Binding-site contacts:
Ligand atom C1 contacts residue ASN16 of chain 2.A at 1.5 Å.
Ligand atom C8 contacts residue ASN16 of chain 2.A at 4.1 Å.
Ligand atom O7 contacts residue ASN16 of chain 2.A at 3.7 Å.
Ligand atom C3 contacts residue NAG1 of chain 2.D at 4.1 Å.
Ligand atom O5 contacts residue ASN16 of chain 2.A at 2.5 Å (h-bond).
Ligand atom O7 contacts residue THR18 of chain 2.A at 3.6 Å (h-bond).
Ligand atom N2 contacts residue ASN16 of chain 2.A at 2.6 Å (h-bond).
Ligand atom O4 contacts residue NAG1 of chain 2.D at 4.0 Å.
Ligand atom C5 contacts residue ASN16 of chain 2.A at 3.7 Å.
Ligand atom C3 contacts residue ASN16 of chain 2.A at 3.8 Å.
Ligand atom C4 contacts residue ASN16 of chain 2.A at 4.2 Å.
Ligand atom C2 contacts residue ASN16 of chain 2.A at 2.4 Å.
Ligand atom O3 contacts residue NAG1 of chain 2.D at 4.4 Å.
Ligand atom C7 contacts residue ASN16 of chain 2.A at 3.4 Å.

Sequence of chain 2.A:
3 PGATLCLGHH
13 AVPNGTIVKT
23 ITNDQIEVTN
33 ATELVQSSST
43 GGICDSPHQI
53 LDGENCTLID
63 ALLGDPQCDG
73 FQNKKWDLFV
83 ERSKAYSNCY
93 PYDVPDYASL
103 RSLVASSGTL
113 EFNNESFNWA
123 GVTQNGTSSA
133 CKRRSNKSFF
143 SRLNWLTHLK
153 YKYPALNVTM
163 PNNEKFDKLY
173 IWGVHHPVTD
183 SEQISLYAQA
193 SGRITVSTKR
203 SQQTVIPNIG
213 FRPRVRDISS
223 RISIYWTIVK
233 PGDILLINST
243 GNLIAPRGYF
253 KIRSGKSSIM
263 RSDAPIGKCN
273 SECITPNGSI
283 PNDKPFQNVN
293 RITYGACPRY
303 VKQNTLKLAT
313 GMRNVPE

A small-molecule ligand and the protein it binds are described below.
Small molecule (SMILES): CC(=O)N[C@@H]1[C@@H](O)[C@H](O)[C@@H](CO)O[C@H]1O